The protein below binds the small molecule below.
Small molecule (SMILES): Nc1ccn([C@H]2C[C@H](O)[C@@H](COP(=O)(O)O)O2)c(=O)n1

Binding-site contacts:
Ligand atom OP1 contacts residue DA4 of chain 57.D at 2.2 Å.
Ligand atom C3' contacts residue DA4 of chain 57.D at 3.3 Å.
Ligand atom C5' contacts residue DA4 of chain 57.D at 4.0 Å.
Ligand atom O5' contacts residue DA4 of chain 57.D at 4.0 Å.
Ligand atom OP2 contacts residue DA4 of chain 57.D at 3.6 Å.
Ligand atom P contacts residue DA4 of chain 57.D at 3.2 Å.
Ligand atom O3' contacts residue DA4 of chain 57.D at 4.2 Å.
Ligand atom C4' contacts residue DA4 of chain 57.D at 4.3 Å.
Ligand atom C2' contacts residue DA4 of chain 57.D at 3.5 Å.